Binding-site contacts:
Ligand atom O1B contacts residue ALA19 of chain 1.B at 3.5 Å (h-bond).
Ligand atom N2 contacts residue LEU126 of chain 1.B at 3.4 Å.
Ligand atom C8 contacts residue GLY21 of chain 1.B at 3.4 Å.
Ligand atom O6 contacts residue LYS123 of chain 1.B at 3.2 Å (salt-bridge).
Ligand atom PG contacts residue MG1 of chain 1.P at 2.7 Å.
Ligand atom C5 contacts residue ASN122 of chain 1.B at 3.2 Å.
Ligand atom O3G contacts residue GLY67 of chain 1.B at 3.5 Å (h-bond).
Ligand atom O3G contacts residue LYS22 of chain 1.B at 3.2 Å (salt-bridge).
Ligand atom O1A contacts residue SER23 of chain 1.B at 3.2 Å (h-bond).
Ligand atom O2G contacts residue THR41 of chain 1.B at 2.6 Å (h-bond).
Ligand atom O1G contacts residue SER18 of chain 1.B at 2.5 Å (h-bond).
Ligand atom O4' contacts residue LYS123 of chain 1.B at 3.5 Å.
Ligand atom O1B contacts residue VAL20 of chain 1.B at 3.4 Å (h-bond).
Ligand atom O1A contacts residue SER24 of chain 1.B at 3.0 Å (h-bond).
Ligand atom O6 contacts residue SER152 of chain 1.B at 3.3 Å.
Ligand atom N7 contacts residue ASN122 of chain 1.B at 2.8 Å (h-bond).
Ligand atom O3' contacts residue GLU36 of chain 1.B at 2.9 Å (salt-bridge).
Ligand atom N1 contacts residue ASP125 of chain 1.B at 3.4 Å (salt-bridge).
Ligand atom C2 contacts residue ASP125 of chain 1.B at 3.4 Å.
Ligand atom O6 contacts residue ASN122 of chain 1.B at 2.7 Å (h-bond).
Ligand atom N3B contacts residue ALA19 of chain 1.B at 3.2 Å (h-bond).
Ligand atom O6 contacts residue ALA153 of chain 1.B at 3.0 Å (h-bond).
Ligand atom O3G contacts residue MG1 of chain 1.P at 2.7 Å.
Ligand atom O2B contacts residue MG1 of chain 1.P at 2.2 Å.
Ligand atom O1B contacts residue LYS22 of chain 1.B at 2.5 Å (salt-bridge).
Ligand atom O2' contacts residue PHE34 of chain 1.B at 3.3 Å.
Ligand atom O3A contacts residue GLY21 of chain 1.B at 3.3 Å (h-bond).
Ligand atom O2' contacts residue GLU36 of chain 1.B at 3.0 Å (salt-bridge).
Ligand atom O1A contacts residue GLY21 of chain 1.B at 3.2 Å.
Ligand atom N3B contacts residue MG1 of chain 1.P at 3.4 Å.
Ligand atom C6 contacts residue ASN122 of chain 1.B at 3.1 Å.
Ligand atom N1 contacts residue LYS123 of chain 1.B at 3.4 Å.
Ligand atom O1G contacts residue SER40 of chain 1.B at 2.8 Å (h-bond).
Ligand atom O2' contacts residue HIS35 of chain 1.B at 3.2 Å (h-bond).
Ligand atom O2G contacts residue MG1 of chain 1.P at 2.0 Å.
Ligand atom N7 contacts residue GLY21 of chain 1.B at 3.5 Å.
Ligand atom O1B contacts residue GLY21 of chain 1.B at 3.4 Å (h-bond).
Ligand atom O2B contacts residue SER23 of chain 1.B at 2.8 Å (h-bond).
Ligand atom PB contacts residue MG1 of chain 1.P at 3.3 Å.
Ligand atom N2 contacts residue ASP125 of chain 1.B at 2.6 Å (salt-bridge).

Sequence of chain 1.B:
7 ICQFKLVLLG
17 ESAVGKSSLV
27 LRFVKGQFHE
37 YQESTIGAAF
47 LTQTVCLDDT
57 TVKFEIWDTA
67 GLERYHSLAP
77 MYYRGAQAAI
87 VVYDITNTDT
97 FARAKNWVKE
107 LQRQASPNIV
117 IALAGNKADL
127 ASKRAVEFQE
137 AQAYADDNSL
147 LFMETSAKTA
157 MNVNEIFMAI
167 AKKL

This small molecule binds to this protein.
Small molecule (SMILES): Nc1nc2c(ncn2[C@@H]2O[C@H](CO[P](=O)(O)O[P](=O)(O)NP(=O)(O)O)[C@@H](O)[C@H]2O)c(=O)[nH]1